This small molecule binds to this protein.
Small molecule (SMILES): CCCCCCCCCCO[C@@H]1O[C@H](CO)[C@@H](O[C@H]2O[C@H](CO)[C@@H](O)[C@H](O)[C@H]2O)[C@H](O)[C@H]1O

Binding-site contacts:
Ligand atom O49 contacts residue MET443 of chain 1.A at 3.5 Å (h-bond).
Ligand atom C28 contacts residue LEU34 of chain 1.A at 4.2 Å (hydrophobic).
Ligand atom C18 contacts residue SER444 of chain 1.A at 4.0 Å.
Ligand atom C25 contacts residue LEU519 of chain 1.A at 4.2 Å (hydrophobic).
Ligand atom C28 contacts residue ILE440 of chain 1.A at 4.2 Å (hydrophobic).
Ligand atom C40 contacts residue HEA1 of chain 1.H at 4.3 Å.
Ligand atom C2 contacts residue MET443 of chain 1.A at 3.8 Å (hydrophobic).
Ligand atom C43 contacts residue PHE511 of chain 1.A at 4.2 Å (hydrophobic).
Ligand atom C43 contacts residue GLY38 of chain 1.A at 4.2 Å.
Ligand atom O49 contacts residue VAL31 of chain 1.A at 3.8 Å.
Ligand atom C1 contacts residue MET443 of chain 1.A at 3.8 Å (hydrophobic).
Ligand atom C34 contacts residue PHE35 of chain 1.A at 4.1 Å (hydrophobic).
Ligand atom C19 contacts residue SER444 of chain 1.A at 3.6 Å.
Ligand atom C22 contacts residue PHE35 of chain 1.A at 4.4 Å (hydrophobic).
Ligand atom C37 contacts residue ILE436 of chain 1.A at 3.9 Å (hydrophobic).
Ligand atom C40 contacts residue PHE35 of chain 1.A at 3.7 Å (hydrophobic).
Ligand atom O16 contacts residue MET443 of chain 1.A at 4.3 Å.
Ligand atom C57 contacts residue SER444 of chain 1.A at 4.1 Å.
Ligand atom C18 contacts residue LEU519 of chain 1.A at 4.1 Å (hydrophobic).
Ligand atom C43 contacts residue LEU512 of chain 1.A at 4.3 Å (hydrophobic).
Ligand atom C31 contacts residue LEU34 of chain 1.A at 3.6 Å (hydrophobic).
Ligand atom C22 contacts residue MET443 of chain 1.A at 4.0 Å (hydrophobic).
Ligand atom O5 contacts residue SER444 of chain 1.A at 4.2 Å.
Ligand atom O61 contacts residue SER444 of chain 1.A at 3.5 Å (h-bond).
Ligand atom O7 contacts residue PRO545 of chain 1.A at 4.0 Å.
Ligand atom C19 contacts residue LEU519 of chain 1.A at 4.3 Å (hydrophobic).
Ligand atom C18 contacts residue PHE35 of chain 1.A at 4.2 Å (hydrophobic).
Ligand atom C4 contacts residue SER444 of chain 1.A at 3.8 Å.
Ligand atom C37 contacts residue HEA1 of chain 1.H at 4.3 Å.
Ligand atom C6 contacts residue SER444 of chain 1.A at 4.0 Å.
Ligand atom C28 contacts residue MET443 of chain 1.A at 4.0 Å (hydrophobic).
Ligand atom C43 contacts residue HEA1 of chain 1.H at 3.5 Å.
Ligand atom O3 contacts residue PRO545 of chain 1.A at 3.4 Å.
Ligand atom C19 contacts residue MET443 of chain 1.A at 3.7 Å (hydrophobic).
Ligand atom C25 contacts residue PHE35 of chain 1.A at 3.8 Å (hydrophobic).
Ligand atom C40 contacts residue LEU34 of chain 1.A at 4.0 Å (hydrophobic).
Ligand atom O16 contacts residue VAL31 of chain 1.A at 4.1 Å.
Ligand atom C34 contacts residue ILE515 of chain 1.A at 4.0 Å (hydrophobic).
Ligand atom C6 contacts residue MET443 of chain 1.A at 3.5 Å (hydrophobic).
Ligand atom C22 contacts residue VAL31 of chain 1.A at 4.1 Å (hydrophobic).

Sequence of chain 1.A:
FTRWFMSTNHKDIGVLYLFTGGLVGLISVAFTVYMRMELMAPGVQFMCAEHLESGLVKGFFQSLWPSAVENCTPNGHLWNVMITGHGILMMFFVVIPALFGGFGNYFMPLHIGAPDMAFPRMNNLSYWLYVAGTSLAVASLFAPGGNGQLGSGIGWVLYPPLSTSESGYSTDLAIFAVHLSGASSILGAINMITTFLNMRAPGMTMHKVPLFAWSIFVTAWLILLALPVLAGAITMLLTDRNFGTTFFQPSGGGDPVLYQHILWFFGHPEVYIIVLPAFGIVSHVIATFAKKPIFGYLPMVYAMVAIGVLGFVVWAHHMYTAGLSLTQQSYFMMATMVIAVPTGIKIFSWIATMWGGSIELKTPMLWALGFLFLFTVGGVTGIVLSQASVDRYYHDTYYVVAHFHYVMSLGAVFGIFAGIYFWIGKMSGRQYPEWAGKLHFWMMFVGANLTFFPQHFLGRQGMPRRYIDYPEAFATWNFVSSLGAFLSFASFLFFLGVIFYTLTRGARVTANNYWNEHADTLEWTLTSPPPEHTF